Sequence of chain 1.G:
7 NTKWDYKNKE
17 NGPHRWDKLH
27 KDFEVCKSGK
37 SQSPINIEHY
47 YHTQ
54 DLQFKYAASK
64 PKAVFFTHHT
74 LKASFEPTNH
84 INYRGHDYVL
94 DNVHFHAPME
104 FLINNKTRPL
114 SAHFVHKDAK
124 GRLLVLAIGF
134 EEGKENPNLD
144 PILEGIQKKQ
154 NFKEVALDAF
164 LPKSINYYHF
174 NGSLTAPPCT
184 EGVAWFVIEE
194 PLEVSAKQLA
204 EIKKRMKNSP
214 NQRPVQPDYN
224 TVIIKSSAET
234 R

Binding-site contacts:
Ligand atom C5 contacts residue GOL1 of chain 1.EA at 3.7 Å.
Ligand atom S2 contacts residue HIS97 of chain 1.G at 3.9 Å.
Ligand atom N1 contacts residue HIS97 of chain 1.G at 3.1 Å (h-bond).
Ligand atom O1 contacts residue HIS116 of chain 1.G at 3.4 Å (h-bond).
Ligand atom O2 contacts residue TRP188 of chain 1.G at 3.7 Å.
Ligand atom C5 contacts residue PRO180 of chain 1.G at 3.2 Å (hydrophobic).
Ligand atom S1 contacts residue HIS116 of chain 1.G at 3.9 Å.
Ligand atom O1 contacts residue VAL128 of chain 1.G at 3.9 Å.
Ligand atom O2 contacts residue THR178 of chain 1.G at 3.2 Å (h-bond).
Ligand atom S1 contacts residue THR178 of chain 1.G at 3.9 Å.
Ligand atom N3 contacts residue ALA179 of chain 1.G at 3.6 Å.
Ligand atom C1 contacts residue LEU177 of chain 1.G at 3.9 Å (hydrophobic).
Ligand atom O1 contacts residue HIS97 of chain 1.G at 3.1 Å.
Ligand atom S1 contacts residue ZN1 of chain 1.BA at 3.0 Å.
Ligand atom C5 contacts residue PRO181 of chain 1.G at 4.0 Å (hydrophobic).
Ligand atom S2 contacts residue VAL118 of chain 1.G at 4.0 Å.
Ligand atom N1 contacts residue HIS99 of chain 1.G at 3.1 Å (h-bond).
Ligand atom O2 contacts residue ZN1 of chain 1.BA at 4.0 Å.
Ligand atom C3 contacts residue GOL1 of chain 1.EA at 3.9 Å.
Ligand atom N1 contacts residue HIS116 of chain 1.G at 3.1 Å (h-bond).
Ligand atom S2 contacts residue GOL1 of chain 1.EA at 3.4 Å.
Ligand atom N3 contacts residue GOL1 of chain 1.EA at 3.7 Å.
Ligand atom C2 contacts residue GOL1 of chain 1.EA at 3.4 Å.
Ligand atom N1 contacts residue GOL1 of chain 1.EA at 3.4 Å (h-bond).
Ligand atom N3 contacts residue LEU177 of chain 1.G at 3.7 Å.
Ligand atom C4 contacts residue LYS120 of chain 1.G at 3.6 Å.
Ligand atom O1 contacts residue ZN1 of chain 1.BA at 3.0 Å.
Ligand atom O3 contacts residue ASN95 of chain 1.G at 3.2 Å (h-bond).
Ligand atom O3 contacts residue LYS75 of chain 1.G at 3.9 Å.
Ligand atom O2 contacts residue LEU177 of chain 1.G at 3.4 Å.
Ligand atom S1 contacts residue HIS97 of chain 1.G at 3.7 Å.
Ligand atom C1 contacts residue GOL1 of chain 1.EA at 3.8 Å.
Ligand atom O3 contacts residue VAL118 of chain 1.G at 3.6 Å.
Ligand atom C4 contacts residue LYS75 of chain 1.G at 3.5 Å.
Ligand atom C3 contacts residue LYS75 of chain 1.G at 3.8 Å.
Ligand atom N1 contacts residue ZN1 of chain 1.BA at 1.8 Å.
Ligand atom N1 contacts residue THR178 of chain 1.G at 2.8 Å (h-bond).
Ligand atom N2 contacts residue GOL1 of chain 1.EA at 3.4 Å.
Ligand atom N4 contacts residue GOL1 of chain 1.EA at 3.6 Å (h-bond).
Ligand atom O1 contacts residue VAL118 of chain 1.G at 3.5 Å.

A small-molecule ligand and the protein it binds are described below.
Small molecule (SMILES): CC(=O)/N=c1\sc(S(N)(=O)=O)nn1C